Sequence of chain 1.C:
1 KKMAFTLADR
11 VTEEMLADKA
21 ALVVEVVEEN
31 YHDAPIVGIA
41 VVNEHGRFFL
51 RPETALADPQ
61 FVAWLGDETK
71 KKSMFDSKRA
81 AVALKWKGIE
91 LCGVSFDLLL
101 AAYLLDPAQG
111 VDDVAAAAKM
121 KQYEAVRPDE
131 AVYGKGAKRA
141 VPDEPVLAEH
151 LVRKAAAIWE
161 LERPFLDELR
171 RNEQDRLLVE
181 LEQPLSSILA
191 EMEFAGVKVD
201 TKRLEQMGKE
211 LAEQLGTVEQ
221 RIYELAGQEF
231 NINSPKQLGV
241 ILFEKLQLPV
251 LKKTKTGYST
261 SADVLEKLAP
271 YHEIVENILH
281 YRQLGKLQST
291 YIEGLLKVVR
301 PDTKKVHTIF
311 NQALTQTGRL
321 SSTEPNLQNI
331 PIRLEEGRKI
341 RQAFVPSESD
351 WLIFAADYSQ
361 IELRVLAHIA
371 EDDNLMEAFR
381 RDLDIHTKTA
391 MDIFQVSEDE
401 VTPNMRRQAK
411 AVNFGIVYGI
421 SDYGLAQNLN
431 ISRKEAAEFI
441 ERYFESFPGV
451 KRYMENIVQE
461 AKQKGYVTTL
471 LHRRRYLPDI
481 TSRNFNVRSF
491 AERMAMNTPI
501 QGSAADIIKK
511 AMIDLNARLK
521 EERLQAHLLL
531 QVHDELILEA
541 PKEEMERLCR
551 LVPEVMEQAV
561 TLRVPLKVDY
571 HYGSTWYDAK

The protein below binds the small molecule below.
Small molecule (SMILES): OC[C@H]1O[C@@](CO)(O[C@H]2O[C@H](CO)[C@@H](O)[C@H](O)[C@H]2O)[C@@H](O)[C@@H]1O

Binding-site contacts:
Ligand atom O2 contacts residue GLU492 of chain 1.C at 3.9 Å.
Ligand atom C3 contacts residue LYS462 of chain 1.C at 4.0 Å.
Ligand atom C1 contacts residue GLU492 of chain 1.C at 3.7 Å.
Ligand atom O4 contacts residue LYS462 of chain 1.C at 2.8 Å (salt-bridge).
Ligand atom O3 contacts residue VAL458 of chain 1.C at 3.8 Å.
Ligand atom O4 contacts residue GLU455 of chain 1.C at 3.2 Å.
Ligand atom C4 contacts residue LYS462 of chain 1.C at 3.6 Å.
Ligand atom O3 contacts residue ARG488 of chain 1.C at 3.7 Å.
Ligand atom C1 contacts residue GLU492 of chain 1.C at 4.4 Å.
Ligand atom O2 contacts residue GLU492 of chain 1.C at 2.6 Å (salt-bridge).
Ligand atom O2 contacts residue ARG488 of chain 1.C at 3.1 Å (salt-bridge).
Ligand atom C2 contacts residue GLU492 of chain 1.C at 3.6 Å.
Ligand atom O3 contacts residue LYS462 of chain 1.C at 3.3 Å (salt-bridge).
Ligand atom O3 contacts residue GLU492 of chain 1.C at 3.7 Å.
Ligand atom C3 contacts residue GLU492 of chain 1.C at 3.7 Å.
Ligand atom C2 contacts residue ARG488 of chain 1.C at 4.0 Å.
Ligand atom O1 contacts residue GLU492 of chain 1.C at 4.2 Å.